Sequence of chain 1.B:
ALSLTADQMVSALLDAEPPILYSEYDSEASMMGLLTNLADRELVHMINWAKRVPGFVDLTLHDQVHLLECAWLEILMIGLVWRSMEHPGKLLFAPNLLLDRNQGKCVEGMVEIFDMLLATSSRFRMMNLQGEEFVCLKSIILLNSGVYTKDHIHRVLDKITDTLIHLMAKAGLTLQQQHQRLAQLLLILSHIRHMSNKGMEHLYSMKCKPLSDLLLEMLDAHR

A small-molecule ligand and the protein it binds are described below.
Small molecule (SMILES): Oc1ccc(Oc2sc3cc(O)ccc3c2-c2ccc(F)cc2)cc1

Binding-site contacts:
Ligand atom CAT contacts residue ALA47 of chain 1.B at 3.8 Å (hydrophobic).
Ligand atom CAC contacts residue ARG91 of chain 1.B at 3.8 Å.
Ligand atom CAT contacts residue LEU81 of chain 1.B at 3.9 Å (hydrophobic).
Ligand atom CAE contacts residue LEU84 of chain 1.B at 4.0 Å (hydrophobic).
Ligand atom CAC contacts residue GLU50 of chain 1.B at 3.2 Å.
Ligand atom CAH contacts residue LEU81 of chain 1.B at 3.7 Å (hydrophobic).
Ligand atom CAD contacts residue PHE101 of chain 1.B at 4.1 Å (hydrophobic).
Ligand atom FAY contacts residue THR44 of chain 1.B at 3.2 Å.
Ligand atom CAE contacts residue LEU88 of chain 1.B at 4.0 Å (hydrophobic).
Ligand atom FAY contacts residue LEU237 of chain 1.B at 4.1 Å.
Ligand atom OAK contacts residue LEU81 of chain 1.B at 3.4 Å.
Ligand atom CAN contacts residue ILE121 of chain 1.B at 3.6 Å (hydrophobic).
Ligand atom CAW contacts residue LEU43 of chain 1.B at 3.6 Å (hydrophobic).
Ligand atom OAS contacts residue ARG91 of chain 1.B at 2.6 Å (salt-bridge).
Ligand atom FAY contacts residue MET40 of chain 1.B at 3.8 Å.
Ligand atom OAS contacts residue GLU50 of chain 1.B at 2.6 Å (salt-bridge).
Ligand atom FAY contacts residue LEU222 of chain 1.B at 3.7 Å.
Ligand atom OAK contacts residue MET85 of chain 1.B at 3.3 Å.
Ligand atom CAN contacts residue LEU222 of chain 1.B at 3.5 Å (hydrophobic).
Ligand atom CAA contacts residue ALA47 of chain 1.B at 3.8 Å (hydrophobic).
Ligand atom CAX contacts residue LEU43 of chain 1.B at 3.8 Å (hydrophobic).
Ligand atom OAR contacts residue HIS221 of chain 1.B at 3.1 Å (h-bond).
Ligand atom SAG contacts residue MET85 of chain 1.B at 3.6 Å.
Ligand atom CAO contacts residue HIS221 of chain 1.B at 3.9 Å.
Ligand atom CAC contacts residue PHE101 of chain 1.B at 4.0 Å (hydrophobic).
Ligand atom OAS contacts residue PHE101 of chain 1.B at 3.7 Å.
Ligand atom CAL contacts residue MET85 of chain 1.B at 3.9 Å (hydrophobic).
Ligand atom CAN contacts residue HIS221 of chain 1.B at 3.8 Å.
Ligand atom CAO contacts residue ILE121 of chain 1.B at 3.8 Å (hydrophobic).
Ligand atom OAR contacts residue MET118 of chain 1.B at 3.2 Å.
Ligand atom CAM contacts residue LEU222 of chain 1.B at 3.6 Å (hydrophobic).
Ligand atom CAD contacts residue LEU84 of chain 1.B at 3.4 Å (hydrophobic).
Ligand atom CAU contacts residue LEU222 of chain 1.B at 3.5 Å (hydrophobic).
Ligand atom CAD contacts residue LEU88 of chain 1.B at 3.6 Å (hydrophobic).
Ligand atom CAU contacts residue ALA47 of chain 1.B at 4.0 Å (hydrophobic).
Ligand atom CAV contacts residue LEU222 of chain 1.B at 3.8 Å (hydrophobic).
Ligand atom OAR contacts residue ILE121 of chain 1.B at 3.7 Å.
Ligand atom CAB contacts residue GLU50 of chain 1.B at 3.2 Å.
Ligand atom SAG contacts residue LEU88 of chain 1.B at 3.9 Å.
Ligand atom CAW contacts residue LEU222 of chain 1.B at 4.1 Å (hydrophobic).